Sequence of chain 1.H:
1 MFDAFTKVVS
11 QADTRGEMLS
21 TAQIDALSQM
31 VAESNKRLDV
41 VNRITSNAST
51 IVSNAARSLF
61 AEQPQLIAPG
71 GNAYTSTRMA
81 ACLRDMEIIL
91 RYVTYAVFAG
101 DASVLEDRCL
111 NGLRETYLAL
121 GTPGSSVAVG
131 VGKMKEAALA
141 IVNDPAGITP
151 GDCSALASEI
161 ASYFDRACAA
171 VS

Sequence of chain 1.E:
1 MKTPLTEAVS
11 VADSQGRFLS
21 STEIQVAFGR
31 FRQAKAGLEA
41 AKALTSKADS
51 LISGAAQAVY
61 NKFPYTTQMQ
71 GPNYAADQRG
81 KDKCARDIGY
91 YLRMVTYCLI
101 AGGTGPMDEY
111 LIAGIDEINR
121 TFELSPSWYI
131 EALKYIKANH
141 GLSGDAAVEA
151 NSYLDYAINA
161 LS

A small-molecule ligand and the protein it binds are described below.
Small molecule (SMILES): C=CC1=C(C)/C(=C/c2[nH]c(/C=C3\N=C(/C=C4\NC(=O)C(C)=C4C=C)C(C)=C3CCC(=O)O)c(CCC(=O)O)c2C)NC1=O

Binding-site contacts:
Ligand atom CHD contacts residue ILE148 of chain 1.H at 3.4 Å (hydrophobic).
Ligand atom NA contacts residue ASN35 of chain 1.H at 3.7 Å.
Ligand atom O1D contacts residue ASN35 of chain 1.H at 3.3 Å (h-bond).
Ligand atom C1A contacts residue ASN35 of chain 1.H at 3.6 Å.
Ligand atom CMA contacts residue ASP145 of chain 1.E at 3.7 Å.
Ligand atom OB contacts residue ASP145 of chain 1.E at 3.2 Å.
Ligand atom CAC contacts residue CYS153 of chain 1.H at 3.4 Å (hydrophobic).
Ligand atom CBC contacts residue CYS153 of chain 1.H at 3.1 Å (hydrophobic).
Ligand atom C2D contacts residue THR149 of chain 1.H at 3.3 Å.
Ligand atom ND contacts residue ASP39 of chain 1.H at 2.9 Å (salt-bridge).
Ligand atom CHB contacts residue ASP39 of chain 1.H at 3.4 Å.
Ligand atom CMD contacts residue GLY151 of chain 1.H at 3.5 Å.
Ligand atom C2C contacts residue CYS153 of chain 1.H at 3.5 Å (hydrophobic).
Ligand atom CAB contacts residue VAL148 of chain 1.E at 3.7 Å (hydrophobic).
Ligand atom C3D contacts residue THR149 of chain 1.H at 3.6 Å.
Ligand atom C4C contacts residue ILE148 of chain 1.H at 3.3 Å (hydrophobic).
Ligand atom C4B contacts residue ASP145 of chain 1.E at 3.6 Å.
Ligand atom O1A contacts residue THR149 of chain 1.H at 2.9 Å (h-bond).
Ligand atom C1B contacts residue PHE28 of chain 1.G at 3.5 Å (hydrophobic).
Ligand atom OB contacts residue GLN33 of chain 1.E at 2.8 Å (h-bond).
Ligand atom C2B contacts residue PHE28 of chain 1.G at 3.6 Å (hydrophobic).
Ligand atom OC contacts residue PRO150 of chain 1.H at 3.4 Å.
Ligand atom CBB contacts residue ILE24 of chain 1.G at 3.4 Å (hydrophobic).
Ligand atom O2D contacts residue ASN35 of chain 1.H at 3.7 Å.
Ligand atom CMD contacts residue THR149 of chain 1.H at 3.4 Å.
Ligand atom C3C contacts residue CYS153 of chain 1.H at 3.2 Å (hydrophobic).
Ligand atom OC contacts residue GLY151 of chain 1.H at 3.3 Å (h-bond).
Ligand atom CAA contacts residue ASN35 of chain 1.H at 3.6 Å.
Ligand atom NC contacts residue GLY151 of chain 1.H at 3.5 Å (h-bond).
Ligand atom C3C contacts residue ILE148 of chain 1.H at 3.5 Å (hydrophobic).
Ligand atom CAC contacts residue VAL142 of chain 1.H at 3.6 Å (hydrophobic).
Ligand atom NC contacts residue THR149 of chain 1.H at 2.7 Å (h-bond).
Ligand atom NA contacts residue ASP39 of chain 1.H at 2.6 Å (salt-bridge).
Ligand atom CMD contacts residue LYS36 of chain 1.H at 3.6 Å.
Ligand atom C3B contacts residue VAL148 of chain 1.E at 3.6 Å (hydrophobic).
Ligand atom CMC contacts residue VAL142 of chain 1.H at 3.4 Å (hydrophobic).
Ligand atom NB contacts residue ASP145 of chain 1.E at 2.9 Å (salt-bridge).
Ligand atom C1C contacts residue GLY151 of chain 1.H at 3.6 Å.
Ligand atom C4A contacts residue ASP39 of chain 1.H at 3.4 Å.
Ligand atom C4C contacts residue CYS153 of chain 1.H at 3.5 Å (hydrophobic).

Sequence of chain 1.G:
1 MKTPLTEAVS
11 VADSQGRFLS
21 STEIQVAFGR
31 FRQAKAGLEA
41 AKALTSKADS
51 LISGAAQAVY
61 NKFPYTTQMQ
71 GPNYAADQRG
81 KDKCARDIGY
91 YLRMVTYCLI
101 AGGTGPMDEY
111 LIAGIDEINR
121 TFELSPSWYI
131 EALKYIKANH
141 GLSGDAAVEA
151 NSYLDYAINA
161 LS